Binding-site contacts:
Ligand atom C3 contacts residue LEU238 of chain 1.B at 4.1 Å (hydrophobic).
Ligand atom O3 contacts residue LEU238 of chain 1.B at 4.1 Å.
Ligand atom O5 contacts residue GLU140 of chain 1.A at 3.9 Å.
Ligand atom C7 contacts residue ASN144 of chain 1.A at 3.6 Å.
Ligand atom O5 contacts residue GLN243 of chain 1.B at 3.2 Å (h-bond).
Ligand atom O5 contacts residue LEU238 of chain 1.B at 4.0 Å.
Ligand atom O6 contacts residue TYR147 of chain 1.A at 3.2 Å (h-bond).
Ligand atom C5 contacts residue TYR242 of chain 1.B at 4.2 Å (hydrophobic).
Ligand atom C5 contacts residue GLN243 of chain 1.B at 3.9 Å.
Ligand atom O7 contacts residue ASN144 of chain 1.A at 3.8 Å.
Ligand atom C1 contacts residue ASN144 of chain 1.A at 1.4 Å.
Ligand atom O5 contacts residue ASN144 of chain 1.A at 2.3 Å (h-bond).
Ligand atom C6 contacts residue PRO270 of chain 1.B at 4.3 Å (hydrophobic).
Ligand atom O7 contacts residue LEU238 of chain 1.B at 3.9 Å.
Ligand atom C1 contacts residue SER146 of chain 1.A at 4.2 Å.
Ligand atom C8 contacts residue MET216 of chain 1.A at 3.4 Å (hydrophobic).
Ligand atom N2 contacts residue ASN144 of chain 1.A at 3.0 Å (h-bond).
Ligand atom O4 contacts residue MET216 of chain 1.A at 4.1 Å.
Ligand atom N2 contacts residue SER146 of chain 1.A at 4.0 Å.
Ligand atom C3 contacts residue ASN144 of chain 1.A at 3.8 Å.
Ligand atom C5 contacts residue MET216 of chain 1.A at 4.3 Å (hydrophobic).
Ligand atom C6 contacts residue TYR242 of chain 1.B at 3.6 Å (hydrophobic).
Ligand atom C8 contacts residue ASN144 of chain 1.A at 4.0 Å.
Ligand atom C2 contacts residue ASN144 of chain 1.A at 2.5 Å.
Ligand atom C1 contacts residue GLU140 of chain 1.A at 3.9 Å.
Ligand atom C5 contacts residue TYR147 of chain 1.A at 4.0 Å (hydrophobic).
Ligand atom C5 contacts residue PHE220 of chain 1.A at 3.9 Å (hydrophobic).
Ligand atom C4 contacts residue ASN144 of chain 1.A at 4.2 Å.
Ligand atom C6 contacts residue TYR147 of chain 1.A at 3.2 Å (hydrophobic).
Ligand atom C4 contacts residue LEU238 of chain 1.B at 3.7 Å (hydrophobic).
Ligand atom C2 contacts residue LEU238 of chain 1.B at 3.9 Å (hydrophobic).
Ligand atom C6 contacts residue PHE220 of chain 1.A at 3.9 Å (hydrophobic).
Ligand atom C8 contacts residue PHE220 of chain 1.A at 4.2 Å (hydrophobic).
Ligand atom C1 contacts residue TYR147 of chain 1.A at 3.8 Å (hydrophobic).
Ligand atom O6 contacts residue LEU238 of chain 1.B at 3.6 Å.
Ligand atom O5 contacts residue TYR147 of chain 1.A at 3.3 Å.
Ligand atom C6 contacts residue GLN243 of chain 1.B at 3.2 Å.
Ligand atom O6 contacts residue TYR242 of chain 1.B at 4.0 Å.
Ligand atom O7 contacts residue GLU140 of chain 1.A at 4.3 Å.
Ligand atom C5 contacts residue ASN144 of chain 1.A at 3.6 Å.

Sequence of chain 1.A:
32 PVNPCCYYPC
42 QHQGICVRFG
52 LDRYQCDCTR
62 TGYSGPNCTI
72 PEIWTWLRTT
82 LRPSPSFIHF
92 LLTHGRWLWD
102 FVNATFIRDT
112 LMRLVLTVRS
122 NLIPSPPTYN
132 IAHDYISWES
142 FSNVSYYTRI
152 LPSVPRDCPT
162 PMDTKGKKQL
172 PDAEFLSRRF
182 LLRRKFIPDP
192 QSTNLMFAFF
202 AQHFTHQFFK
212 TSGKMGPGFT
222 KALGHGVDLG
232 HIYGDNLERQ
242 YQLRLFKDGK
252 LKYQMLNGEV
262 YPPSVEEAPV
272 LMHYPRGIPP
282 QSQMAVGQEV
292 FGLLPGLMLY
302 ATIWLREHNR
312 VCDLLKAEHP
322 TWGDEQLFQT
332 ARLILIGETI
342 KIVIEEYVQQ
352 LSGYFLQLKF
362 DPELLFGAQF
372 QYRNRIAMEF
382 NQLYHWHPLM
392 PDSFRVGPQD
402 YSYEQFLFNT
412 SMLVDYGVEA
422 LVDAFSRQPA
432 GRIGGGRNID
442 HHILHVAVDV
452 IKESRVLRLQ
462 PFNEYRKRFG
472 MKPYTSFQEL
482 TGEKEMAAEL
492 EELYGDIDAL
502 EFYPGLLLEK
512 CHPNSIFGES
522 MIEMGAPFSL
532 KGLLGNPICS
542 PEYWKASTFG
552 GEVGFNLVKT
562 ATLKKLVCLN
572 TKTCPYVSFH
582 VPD

The small molecule below binds the protein below.
Small molecule (SMILES): CC(=O)N[C@H]1[C@H](O[C@H]2[C@H](O)[C@@H](NC(C)=O)CO[C@@H]2CO)O[C@H](CO)[C@@H](O[C@H]2O[C@H](CO[C@H]3O[C@H](CO[C@H]4O[C@H](CO)[C@@H](O)[C@H](O)[C@@H]4O)[C@@H](O)[C@H](O)[C@@H]3O)[C@@H](O)[C@H](O)[C@@H]2O)[C@@H]1O

Sequence of chain 1.B:
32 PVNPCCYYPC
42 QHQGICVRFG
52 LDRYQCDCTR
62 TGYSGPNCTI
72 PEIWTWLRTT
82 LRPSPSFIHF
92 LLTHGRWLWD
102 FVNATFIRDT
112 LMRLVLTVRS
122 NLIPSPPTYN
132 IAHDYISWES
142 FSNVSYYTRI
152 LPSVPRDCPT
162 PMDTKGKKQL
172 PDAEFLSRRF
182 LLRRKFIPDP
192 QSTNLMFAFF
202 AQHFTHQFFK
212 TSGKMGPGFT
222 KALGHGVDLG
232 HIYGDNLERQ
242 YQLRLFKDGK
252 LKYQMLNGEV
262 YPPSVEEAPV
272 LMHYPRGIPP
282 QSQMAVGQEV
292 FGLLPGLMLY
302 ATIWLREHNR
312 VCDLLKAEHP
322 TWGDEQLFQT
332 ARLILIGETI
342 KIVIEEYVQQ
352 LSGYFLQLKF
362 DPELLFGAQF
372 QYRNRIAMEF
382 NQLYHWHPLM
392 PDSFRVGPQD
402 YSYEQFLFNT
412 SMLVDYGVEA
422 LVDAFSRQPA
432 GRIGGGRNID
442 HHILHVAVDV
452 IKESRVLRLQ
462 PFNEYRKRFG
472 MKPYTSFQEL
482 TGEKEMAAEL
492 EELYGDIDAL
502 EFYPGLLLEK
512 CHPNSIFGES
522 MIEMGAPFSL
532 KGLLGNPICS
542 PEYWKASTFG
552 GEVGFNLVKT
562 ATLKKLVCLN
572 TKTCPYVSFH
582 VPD